Sequence of chain 2.A:
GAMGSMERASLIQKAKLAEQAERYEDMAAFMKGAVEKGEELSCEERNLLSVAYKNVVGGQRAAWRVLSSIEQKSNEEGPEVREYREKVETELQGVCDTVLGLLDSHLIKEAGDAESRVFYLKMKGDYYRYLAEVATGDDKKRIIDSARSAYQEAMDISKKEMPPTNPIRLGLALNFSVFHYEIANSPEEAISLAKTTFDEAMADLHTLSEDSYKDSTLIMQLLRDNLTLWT

Binding-site contacts:
Ligand atom CD contacts residue GLU210 of chain 2.A at 3.8 Å.
Ligand atom C contacts residue ASN254 of chain 2.A at 3.6 Å.
Ligand atom CG1 contacts residue LEU250 of chain 2.A at 3.4 Å (hydrophobic).
Ligand atom O1P contacts residue ARG84 of chain 2.A at 2.9 Å (salt-bridge).
Ligand atom CA contacts residue ASN254 of chain 2.A at 3.7 Å.
Ligand atom O3P contacts residue ARG157 of chain 2.A at 2.9 Å (salt-bridge).
Ligand atom P contacts residue TYR158 of chain 2.A at 3.8 Å.
Ligand atom CG2 contacts residue ASN203 of chain 2.A at 3.6 Å.
Ligand atom CB contacts residue TRP258 of chain 2.A at 3.8 Å (hydrophobic).
Ligand atom C contacts residue ASN203 of chain 2.A at 3.6 Å.
Ligand atom O3P contacts residue TYR158 of chain 2.A at 2.6 Å (h-bond).
Ligand atom O2P contacts residue ARG84 of chain 2.A at 2.9 Å (salt-bridge).
Ligand atom CB contacts residue ASN254 of chain 2.A at 3.5 Å.
Ligand atom C contacts residue LYS77 of chain 2.A at 3.7 Å.
Ligand atom OXT contacts residue ASN203 of chain 2.A at 2.8 Å (h-bond).
Ligand atom N contacts residue ASN254 of chain 2.A at 2.9 Å (h-bond).
Ligand atom CE2 contacts residue ARG88 of chain 2.A at 3.8 Å.
Ligand atom CG2 contacts residue GLY199 of chain 2.A at 3.5 Å.
Ligand atom O contacts residue VAL206 of chain 2.A at 3.5 Å.
Ligand atom P contacts residue ARG84 of chain 2.A at 3.7 Å.
Ligand atom CA contacts residue ASN254 of chain 2.A at 3.5 Å.
Ligand atom CG contacts residue ARG88 of chain 2.A at 3.6 Å.
Ligand atom O contacts residue ASN254 of chain 2.A at 3.0 Å (h-bond).
Ligand atom CD1 contacts residue ARG88 of chain 2.A at 3.6 Å.
Ligand atom CA contacts residue LEU202 of chain 2.A at 3.8 Å (hydrophobic).
Ligand atom O contacts residue LEU202 of chain 2.A at 3.5 Å.
Ligand atom O2P contacts residue ARG157 of chain 2.A at 2.9 Å (salt-bridge).
Ligand atom CE1 contacts residue ARG88 of chain 2.A at 3.6 Å.
Ligand atom CD2 contacts residue ARG88 of chain 2.A at 3.7 Å.
Ligand atom N contacts residue ASN203 of chain 2.A at 3.0 Å (h-bond).
Ligand atom OXT contacts residue LYS150 of chain 2.A at 3.0 Å (salt-bridge).
Ligand atom CB contacts residue ASN203 of chain 2.A at 3.2 Å.
Ligand atom CG contacts residue VAL206 of chain 2.A at 3.8 Å (hydrophobic).
Ligand atom CG1 contacts residue LEU202 of chain 2.A at 3.8 Å (hydrophobic).
Ligand atom P contacts residue ARG157 of chain 2.A at 3.8 Å.
Ligand atom CZ contacts residue ARG88 of chain 2.A at 3.6 Å.
Ligand atom CA contacts residue ASN203 of chain 2.A at 3.3 Å.
Ligand atom CG2 contacts residue VAL206 of chain 2.A at 3.7 Å (hydrophobic).
Ligand atom O contacts residue LYS77 of chain 2.A at 2.8 Å (salt-bridge).
Ligand atom CB contacts residue ASN254 of chain 2.A at 3.6 Å.

A protein and the small-molecule ligand that binds it are described below.
Small molecule (SMILES): CC(C)[C@H](NC(=O)[C@@H](NC(=O)[C@H](C)NC(=O)[C@@H]1CCCN1C(=O)[C@@H](N)Cc1ccccc1)[C@@H](C)OP(=O)(O)O)C(=O)O